Sequence of chain 1.D:
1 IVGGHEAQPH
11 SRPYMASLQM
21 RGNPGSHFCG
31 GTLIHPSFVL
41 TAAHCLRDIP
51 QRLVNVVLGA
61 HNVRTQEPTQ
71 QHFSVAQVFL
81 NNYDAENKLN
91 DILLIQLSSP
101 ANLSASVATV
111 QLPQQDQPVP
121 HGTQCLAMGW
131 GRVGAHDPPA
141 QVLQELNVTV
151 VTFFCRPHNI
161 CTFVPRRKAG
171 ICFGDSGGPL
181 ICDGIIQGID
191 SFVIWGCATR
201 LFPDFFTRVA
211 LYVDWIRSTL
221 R

Binding-site contacts:
Ligand atom O3 contacts residue ASP183 of chain 1.D at 2.5 Å (salt-bridge).
Ligand atom C6 contacts residue LEU126 of chain 1.D at 3.7 Å (hydrophobic).
Ligand atom C6 contacts residue ARG12 of chain 1.D at 4.0 Å.
Ligand atom C4 contacts residue ILE181 of chain 1.D at 3.1 Å (hydrophobic).
Ligand atom C3 contacts residue CYS125 of chain 1.D at 4.0 Å (hydrophobic).
Ligand atom C3 contacts residue ASN147 of chain 1.D at 3.7 Å.
Ligand atom C2 contacts residue ASP183 of chain 1.D at 4.2 Å.
Ligand atom O3 contacts residue CYS125 of chain 1.D at 3.7 Å.
Ligand atom C2 contacts residue ASN147 of chain 1.D at 2.3 Å.
Ligand atom C3 contacts residue ASP183 of chain 1.D at 3.5 Å.
Ligand atom C3 contacts residue ILE181 of chain 1.D at 3.6 Å (hydrophobic).
Ligand atom O5 contacts residue LEU126 of chain 1.D at 3.8 Å.
Ligand atom N2 contacts residue ASN147 of chain 1.D at 2.9 Å (h-bond).
Ligand atom C4 contacts residue LEU126 of chain 1.D at 4.2 Å (hydrophobic).
Ligand atom C7 contacts residue ASN147 of chain 1.D at 3.6 Å.
Ligand atom C3 contacts residue GLN124 of chain 1.D at 3.7 Å.
Ligand atom O7 contacts residue ASN147 of chain 1.D at 3.6 Å (h-bond).
Ligand atom O3 contacts residue ILE181 of chain 1.D at 3.4 Å (h-bond).
Ligand atom O3 contacts residue GLN124 of chain 1.D at 2.9 Å (h-bond).
Ligand atom C4 contacts residue CYS182 of chain 1.D at 4.0 Å (hydrophobic).
Ligand atom C6 contacts residue ILE181 of chain 1.D at 3.5 Å (hydrophobic).
Ligand atom C1 contacts residue ASN147 of chain 1.D at 1.4 Å.
Ligand atom C6 contacts residue LEU126 of chain 1.D at 4.1 Å (hydrophobic).
Ligand atom O5 contacts residue ASN147 of chain 1.D at 2.2 Å (h-bond).
Ligand atom O4 contacts residue ILE181 of chain 1.D at 3.6 Å.
Ligand atom C5 contacts residue ASN147 of chain 1.D at 3.5 Å.
Ligand atom O2 contacts residue GLN124 of chain 1.D at 3.9 Å.
Ligand atom C5 contacts residue ILE181 of chain 1.D at 4.1 Å (hydrophobic).
Ligand atom O4 contacts residue GLY184 of chain 1.D at 2.6 Å (h-bond).
Ligand atom O4 contacts residue ASP183 of chain 1.D at 2.6 Å (salt-bridge).
Ligand atom O3 contacts residue CYS182 of chain 1.D at 3.1 Å.
Ligand atom C1 contacts residue LEU126 of chain 1.D at 4.2 Å (hydrophobic).
Ligand atom C4 contacts residue ASP183 of chain 1.D at 3.4 Å.
Ligand atom C3 contacts residue LEU126 of chain 1.D at 4.3 Å (hydrophobic).
Ligand atom C4 contacts residue ASN147 of chain 1.D at 4.2 Å.
Ligand atom C4 contacts residue GLY184 of chain 1.D at 4.1 Å.
Ligand atom O4 contacts residue CYS182 of chain 1.D at 3.4 Å.
Ligand atom O7 contacts residue GLN124 of chain 1.D at 3.9 Å.
Ligand atom C5 contacts residue LEU126 of chain 1.D at 3.8 Å (hydrophobic).
Ligand atom C3 contacts residue CYS182 of chain 1.D at 4.2 Å (hydrophobic).

The small molecule below binds the protein below.
Small molecule (SMILES): CC(=O)N[C@H]1CO[C@H](CO[C@@H]2O[C@@H](C)[C@@H](O)[C@@H](O)[C@@H]2O)[C@@H](O)[C@@H]1O